Binding-site contacts:
Ligand atom C21 contacts residue TRP85 of chain 1.A at 4.2 Å (hydrophobic).
Ligand atom C11 contacts residue TRP85 of chain 1.A at 3.5 Å (hydrophobic).
Ligand atom O26 contacts residue LYS110 of chain 1.A at 3.2 Å.
Ligand atom C22 contacts residue LYS110 of chain 1.A at 3.3 Å.
Ligand atom C21 contacts residue ARG94 of chain 1.A at 4.3 Å.
Ligand atom C12 contacts residue TRP85 of chain 1.A at 3.6 Å (hydrophobic).
Ligand atom O25 contacts residue LYS110 of chain 1.A at 4.5 Å.
Ligand atom C23 contacts residue LYS110 of chain 1.A at 4.0 Å.
Ligand atom C18 contacts residue TRP85 of chain 1.A at 3.3 Å (hydrophobic).
Ligand atom C21 contacts residue GLU93 of chain 1.A at 3.9 Å.
Ligand atom C24 contacts residue LYS110 of chain 1.A at 3.9 Å.
Ligand atom C13 contacts residue TRP85 of chain 1.A at 4.2 Å (hydrophobic).
Ligand atom C19 contacts residue TRP85 of chain 1.A at 4.0 Å (hydrophobic).
Ligand atom C1 contacts residue LEU78 of chain 1.A at 4.4 Å (hydrophobic).

Sequence of chain 1.A:
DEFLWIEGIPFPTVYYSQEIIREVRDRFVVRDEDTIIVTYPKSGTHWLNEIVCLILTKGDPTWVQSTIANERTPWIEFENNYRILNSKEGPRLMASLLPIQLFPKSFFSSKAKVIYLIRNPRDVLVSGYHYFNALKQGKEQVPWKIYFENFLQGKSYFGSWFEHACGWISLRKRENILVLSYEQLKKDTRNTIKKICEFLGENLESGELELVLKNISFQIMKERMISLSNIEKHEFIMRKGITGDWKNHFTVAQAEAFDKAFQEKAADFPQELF

The small molecule below binds the protein below.
Small molecule (SMILES): C[C@H](CCC(=O)O)[C@H]1CC[C@H]2[C@@H]3[C@H](O)C[C@@H]4C[C@H](O)CC[C@]4(C)[C@H]3C[C@H](O)[C@]12C